Binding-site contacts:
Ligand atom C2 contacts residue ASN72 of chain 1.A at 2.4 Å.
Ligand atom C6 contacts residue THR96 of chain 1.A at 3.8 Å.
Ligand atom C4 contacts residue ASN72 of chain 1.A at 4.1 Å.
Ligand atom O6 contacts residue GLY97 of chain 1.A at 4.4 Å.
Ligand atom O5 contacts residue THR96 of chain 1.A at 4.0 Å.
Ligand atom C1 contacts residue THR96 of chain 1.A at 4.2 Å.
Ligand atom C7 contacts residue ASN72 of chain 1.A at 3.8 Å.
Ligand atom C1 contacts residue ASN72 of chain 1.A at 1.4 Å.
Ligand atom C3 contacts residue ASN72 of chain 1.A at 3.7 Å.
Ligand atom N2 contacts residue ASN72 of chain 1.A at 3.1 Å (h-bond).
Ligand atom O6 contacts residue ASN100 of chain 1.A at 4.2 Å.
Ligand atom C7 contacts residue GLU95 of chain 1.A at 4.1 Å.
Ligand atom O7 contacts residue ASN72 of chain 1.A at 4.0 Å.
Ligand atom C8 contacts residue GLU95 of chain 1.A at 3.4 Å.
Ligand atom O7 contacts residue GLU95 of chain 1.A at 4.5 Å.
Ligand atom C1 contacts residue GLY97 of chain 1.A at 4.1 Å.
Ligand atom C5 contacts residue ASN72 of chain 1.A at 3.6 Å.
Ligand atom C5 contacts residue THR96 of chain 1.A at 3.5 Å.
Ligand atom O5 contacts residue GLY97 of chain 1.A at 3.9 Å.
Ligand atom O5 contacts residue ASN72 of chain 1.A at 2.3 Å (h-bond).

Sequence of chain 1.A:
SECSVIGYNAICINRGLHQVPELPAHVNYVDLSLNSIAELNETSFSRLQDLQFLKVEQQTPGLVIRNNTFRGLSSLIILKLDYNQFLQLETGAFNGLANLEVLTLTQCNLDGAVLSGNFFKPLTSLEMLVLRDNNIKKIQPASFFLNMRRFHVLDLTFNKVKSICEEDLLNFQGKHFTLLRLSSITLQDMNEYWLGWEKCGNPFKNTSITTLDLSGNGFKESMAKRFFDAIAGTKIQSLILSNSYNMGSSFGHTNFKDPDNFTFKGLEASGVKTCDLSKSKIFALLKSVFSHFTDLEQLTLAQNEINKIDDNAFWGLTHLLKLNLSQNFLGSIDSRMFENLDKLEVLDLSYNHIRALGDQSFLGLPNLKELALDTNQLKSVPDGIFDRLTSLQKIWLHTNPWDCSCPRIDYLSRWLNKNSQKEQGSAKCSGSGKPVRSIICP

The protein below binds the small molecule below.
Small molecule (SMILES): CC(=O)N[C@@H]1[C@@H](O)[C@H](O)[C@@H](CO)O[C@H]1O